This protein binds this small molecule.
Small molecule (SMILES): NC(N)=NCCC[C@H](NC(=O)[C@@H]1CCCN1)C(=O)N[C@H](C=O)Cc1cnc[nH]1

Sequence of chain 40.S:
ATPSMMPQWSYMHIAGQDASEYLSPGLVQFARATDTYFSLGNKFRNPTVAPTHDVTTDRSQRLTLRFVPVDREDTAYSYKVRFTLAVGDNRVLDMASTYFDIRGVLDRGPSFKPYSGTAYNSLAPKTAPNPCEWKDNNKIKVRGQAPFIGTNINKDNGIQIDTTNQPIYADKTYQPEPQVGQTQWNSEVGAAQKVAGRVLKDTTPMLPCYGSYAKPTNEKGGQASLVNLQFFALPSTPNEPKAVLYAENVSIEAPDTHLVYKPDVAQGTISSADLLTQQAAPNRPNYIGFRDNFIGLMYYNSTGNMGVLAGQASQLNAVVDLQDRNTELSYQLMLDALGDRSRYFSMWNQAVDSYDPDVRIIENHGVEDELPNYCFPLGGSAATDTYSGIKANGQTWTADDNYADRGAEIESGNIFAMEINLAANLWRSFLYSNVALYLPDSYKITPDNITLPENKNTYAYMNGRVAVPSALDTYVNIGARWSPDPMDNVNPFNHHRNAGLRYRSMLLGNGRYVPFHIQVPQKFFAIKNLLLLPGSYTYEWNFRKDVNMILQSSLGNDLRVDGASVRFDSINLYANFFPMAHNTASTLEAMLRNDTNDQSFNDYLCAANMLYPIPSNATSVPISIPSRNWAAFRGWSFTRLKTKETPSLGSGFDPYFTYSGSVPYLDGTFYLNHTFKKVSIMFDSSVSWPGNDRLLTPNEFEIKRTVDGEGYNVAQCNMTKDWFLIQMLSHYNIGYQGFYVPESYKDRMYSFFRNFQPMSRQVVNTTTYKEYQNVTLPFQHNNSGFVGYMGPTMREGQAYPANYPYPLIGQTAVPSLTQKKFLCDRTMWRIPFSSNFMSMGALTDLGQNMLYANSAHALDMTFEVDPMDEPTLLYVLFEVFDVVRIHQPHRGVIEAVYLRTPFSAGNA

Binding-site contacts:
Ligand atom N contacts residue ARG649 of chain 40.Q at 4.1 Å.
Ligand atom CG contacts residue PHE896 of chain 40.Q at 3.0 Å (hydrophobic).
Ligand atom N contacts residue CYS621 of chain 40.Q at 2.8 Å (h-bond).
Ligand atom O contacts residue TYR619 of chain 40.Q at 2.6 Å.
Ligand atom CA contacts residue TYR619 of chain 40.Q at 3.8 Å (hydrophobic).
Ligand atom CB contacts residue ARG649 of chain 40.Q at 4.1 Å.
Ligand atom CB contacts residue ALA857 of chain 40.Q at 3.9 Å (hydrophobic).
Ligand atom C contacts residue ARG845 of chain 40.Q at 3.6 Å.
Ligand atom CG contacts residue ARG46 of chain 40.S at 3.9 Å.
Ligand atom CD2 contacts residue GLU894 of chain 40.Q at 3.7 Å.
Ligand atom CA contacts residue CYS621 of chain 40.Q at 3.7 Å (hydrophobic).
Ligand atom N contacts residue TYR619 of chain 40.Q at 3.5 Å (h-bond).
Ligand atom O contacts residue ALA857 of chain 40.Q at 4.0 Å.
Ligand atom CB contacts residue TYR619 of chain 40.Q at 3.0 Å (hydrophobic).
Ligand atom CB contacts residue PHE896 of chain 40.Q at 3.3 Å (hydrophobic).
Ligand atom CD contacts residue PHE896 of chain 40.Q at 4.1 Å (hydrophobic).
Ligand atom CB contacts residue ARG649 of chain 40.Q at 3.6 Å.
Ligand atom CG contacts residue GLU894 of chain 40.Q at 3.9 Å.
Ligand atom CE1 contacts residue LEU620 of chain 40.Q at 3.5 Å (hydrophobic).
Ligand atom ND1 contacts residue LEU620 of chain 40.Q at 3.0 Å.
Ligand atom CA contacts residue ARG649 of chain 40.Q at 3.4 Å.
Ligand atom CG contacts residue TYR619 of chain 40.Q at 3.8 Å (hydrophobic).
Ligand atom N contacts residue TYR619 of chain 40.Q at 3.6 Å.
Ligand atom CE1 contacts residue MET843 of chain 40.Q at 3.6 Å (hydrophobic).
Ligand atom N contacts residue ASP618 of chain 40.Q at 3.9 Å.
Ligand atom O contacts residue ARG649 of chain 40.Q at 3.9 Å.
Ligand atom CB contacts residue TYR619 of chain 40.Q at 3.8 Å (hydrophobic).
Ligand atom CD contacts residue ARG46 of chain 40.S at 4.1 Å.
Ligand atom O contacts residue ARG845 of chain 40.Q at 3.8 Å.
Ligand atom CD2 contacts residue ARG845 of chain 40.Q at 3.5 Å.
Ligand atom CD contacts residue ASP897 of chain 40.Q at 3.5 Å.
Ligand atom CB contacts residue GLU894 of chain 40.Q at 3.5 Å.
Ligand atom NE2 contacts residue GLU894 of chain 40.Q at 4.1 Å.
Ligand atom CG contacts residue ASN617 of chain 40.Q at 4.1 Å.
Ligand atom N contacts residue ASN617 of chain 40.Q at 3.6 Å.
Ligand atom CD contacts residue ASN617 of chain 40.Q at 3.2 Å.
Ligand atom C contacts residue TYR619 of chain 40.Q at 3.1 Å (hydrophobic).
Ligand atom CA contacts residue TYR619 of chain 40.Q at 3.9 Å (hydrophobic).
Ligand atom CE1 contacts residue LEU348 of chain 40.Q at 3.9 Å (hydrophobic).
Ligand atom CD contacts residue CYS621 of chain 40.Q at 3.6 Å (hydrophobic).

Sequence of chain 40.Q:
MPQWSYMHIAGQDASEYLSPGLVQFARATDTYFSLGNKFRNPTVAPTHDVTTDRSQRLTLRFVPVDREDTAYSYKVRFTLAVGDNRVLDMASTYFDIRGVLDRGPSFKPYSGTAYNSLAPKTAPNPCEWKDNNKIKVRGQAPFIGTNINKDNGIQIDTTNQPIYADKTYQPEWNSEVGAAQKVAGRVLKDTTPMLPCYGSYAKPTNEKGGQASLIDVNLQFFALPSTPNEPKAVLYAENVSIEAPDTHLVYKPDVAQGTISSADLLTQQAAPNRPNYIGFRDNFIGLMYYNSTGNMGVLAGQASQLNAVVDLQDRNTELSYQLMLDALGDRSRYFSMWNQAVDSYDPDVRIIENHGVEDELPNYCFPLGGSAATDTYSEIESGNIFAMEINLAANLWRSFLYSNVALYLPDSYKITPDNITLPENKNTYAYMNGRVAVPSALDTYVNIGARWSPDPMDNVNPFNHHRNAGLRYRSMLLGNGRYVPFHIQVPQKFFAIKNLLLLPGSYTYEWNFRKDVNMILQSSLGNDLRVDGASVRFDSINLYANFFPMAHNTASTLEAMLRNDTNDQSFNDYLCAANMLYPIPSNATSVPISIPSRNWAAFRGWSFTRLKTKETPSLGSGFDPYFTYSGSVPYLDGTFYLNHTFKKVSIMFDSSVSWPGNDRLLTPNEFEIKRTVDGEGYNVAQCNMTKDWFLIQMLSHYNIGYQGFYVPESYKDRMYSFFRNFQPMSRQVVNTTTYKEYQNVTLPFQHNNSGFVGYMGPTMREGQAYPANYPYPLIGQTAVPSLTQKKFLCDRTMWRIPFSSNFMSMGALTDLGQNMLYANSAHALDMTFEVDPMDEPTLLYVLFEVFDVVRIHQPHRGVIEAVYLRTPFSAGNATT